Binding-site contacts:
Ligand atom N2 contacts residue ASN57 of chain 1.A at 3.1 Å (h-bond).
Ligand atom O4 contacts residue TYR67 of chain 1.C at 4.0 Å.
Ligand atom O6 contacts residue ASP54 of chain 1.A at 2.8 Å (salt-bridge).
Ligand atom O6 contacts residue TYR67 of chain 1.C at 3.8 Å.
Ligand atom C6 contacts residue ASP54 of chain 1.A at 4.0 Å.
Ligand atom C3 contacts residue TYR67 of chain 1.C at 4.1 Å (hydrophobic).
Ligand atom C6 contacts residue GLY66 of chain 1.C at 4.2 Å.
Ligand atom C4 contacts residue TYR67 of chain 1.C at 4.2 Å (hydrophobic).
Ligand atom O2 contacts residue TYR67 of chain 1.C at 3.4 Å.
Ligand atom C2 contacts residue TYR67 of chain 1.C at 4.5 Å (hydrophobic).
Ligand atom O6 contacts residue GLU56 of chain 1.A at 3.4 Å (salt-bridge).
Ligand atom C7 contacts residue ASN57 of chain 1.A at 4.2 Å.
Ligand atom C6 contacts residue ASN57 of chain 1.A at 4.2 Å.
Ligand atom C3 contacts residue ASN57 of chain 1.A at 3.9 Å.
Ligand atom C1 contacts residue ASN57 of chain 1.A at 1.4 Å.
Ligand atom C6 contacts residue TYR67 of chain 1.C at 3.9 Å (hydrophobic).
Ligand atom O5 contacts residue GLU56 of chain 1.A at 4.0 Å.
Ligand atom O6 contacts residue ASN57 of chain 1.A at 4.1 Å.
Ligand atom C5 contacts residue TYR67 of chain 1.C at 4.2 Å (hydrophobic).
Ligand atom O5 contacts residue ASN57 of chain 1.A at 2.4 Å (h-bond).
Ligand atom O4 contacts residue ASP70 of chain 1.C at 3.6 Å.
Ligand atom O4 contacts residue TYR67 of chain 1.C at 3.3 Å (h-bond).
Ligand atom O6 contacts residue TYR67 of chain 1.C at 3.8 Å.
Ligand atom O4 contacts residue GLY66 of chain 1.C at 3.3 Å.
Ligand atom C5 contacts residue TYR67 of chain 1.C at 4.0 Å (hydrophobic).
Ligand atom C5 contacts residue ASN57 of chain 1.A at 3.7 Å.
Ligand atom C5 contacts residue GLY66 of chain 1.C at 4.4 Å.
Ligand atom C1 contacts residue TYR67 of chain 1.C at 4.2 Å (hydrophobic).
Ligand atom C5 contacts residue GLU56 of chain 1.A at 4.2 Å.
Ligand atom O3 contacts residue TYR67 of chain 1.C at 4.3 Å.
Ligand atom O6 contacts residue GLY66 of chain 1.C at 4.1 Å.
Ligand atom O5 contacts residue ASP54 of chain 1.A at 3.7 Å.
Ligand atom C1 contacts residue ASP54 of chain 1.A at 3.9 Å.
Ligand atom C6 contacts residue TYR67 of chain 1.C at 4.2 Å (hydrophobic).
Ligand atom C5 contacts residue ASP54 of chain 1.A at 4.3 Å.
Ligand atom C4 contacts residue TYR67 of chain 1.C at 4.4 Å (hydrophobic).
Ligand atom C2 contacts residue ASN57 of chain 1.A at 2.6 Å.
Ligand atom C4 contacts residue ASN57 of chain 1.A at 4.3 Å.
Ligand atom C6 contacts residue GLU56 of chain 1.A at 3.3 Å.

Sequence of chain 1.C:
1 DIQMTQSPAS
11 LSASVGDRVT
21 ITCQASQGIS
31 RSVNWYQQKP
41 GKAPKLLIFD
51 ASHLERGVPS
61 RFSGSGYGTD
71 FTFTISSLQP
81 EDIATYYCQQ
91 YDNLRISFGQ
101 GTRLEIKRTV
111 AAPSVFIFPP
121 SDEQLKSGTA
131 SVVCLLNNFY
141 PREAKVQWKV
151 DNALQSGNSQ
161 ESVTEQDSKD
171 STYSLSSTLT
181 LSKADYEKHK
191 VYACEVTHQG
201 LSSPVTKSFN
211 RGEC

Sequence of chain 1.A:
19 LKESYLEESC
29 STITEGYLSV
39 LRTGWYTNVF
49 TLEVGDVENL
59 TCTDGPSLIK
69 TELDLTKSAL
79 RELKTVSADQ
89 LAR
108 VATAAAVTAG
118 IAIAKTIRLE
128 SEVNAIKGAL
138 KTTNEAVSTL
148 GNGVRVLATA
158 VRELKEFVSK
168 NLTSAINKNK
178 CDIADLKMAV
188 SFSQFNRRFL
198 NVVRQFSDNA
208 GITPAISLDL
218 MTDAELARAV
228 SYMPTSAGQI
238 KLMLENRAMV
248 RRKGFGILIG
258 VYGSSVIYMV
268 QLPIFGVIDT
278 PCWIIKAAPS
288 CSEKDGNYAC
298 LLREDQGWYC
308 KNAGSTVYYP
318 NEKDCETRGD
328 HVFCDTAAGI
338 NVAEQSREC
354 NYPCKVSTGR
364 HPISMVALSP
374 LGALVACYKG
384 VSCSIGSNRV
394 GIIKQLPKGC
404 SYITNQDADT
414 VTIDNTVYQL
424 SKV

A protein and the small-molecule ligand that binds it are described below.
Small molecule (SMILES): CC(=O)N[C@H]1[C@H](O[C@H]2[C@H](O)[C@@H](NC(C)=O)CO[C@@H]2CO)O[C@H](CO)[C@@H](O[C@@H]2O[C@H](CO[C@H]3O[C@H](CO)[C@@H](O)[C@H](O)[C@@H]3O)[C@@H](O)[C@H](O[C@H]3O[C@H](CO)[C@@H](O)[C@H](O)[C@@H]3O)[C@@H]2O)[C@@H]1O